Sequence of chain 1.D:
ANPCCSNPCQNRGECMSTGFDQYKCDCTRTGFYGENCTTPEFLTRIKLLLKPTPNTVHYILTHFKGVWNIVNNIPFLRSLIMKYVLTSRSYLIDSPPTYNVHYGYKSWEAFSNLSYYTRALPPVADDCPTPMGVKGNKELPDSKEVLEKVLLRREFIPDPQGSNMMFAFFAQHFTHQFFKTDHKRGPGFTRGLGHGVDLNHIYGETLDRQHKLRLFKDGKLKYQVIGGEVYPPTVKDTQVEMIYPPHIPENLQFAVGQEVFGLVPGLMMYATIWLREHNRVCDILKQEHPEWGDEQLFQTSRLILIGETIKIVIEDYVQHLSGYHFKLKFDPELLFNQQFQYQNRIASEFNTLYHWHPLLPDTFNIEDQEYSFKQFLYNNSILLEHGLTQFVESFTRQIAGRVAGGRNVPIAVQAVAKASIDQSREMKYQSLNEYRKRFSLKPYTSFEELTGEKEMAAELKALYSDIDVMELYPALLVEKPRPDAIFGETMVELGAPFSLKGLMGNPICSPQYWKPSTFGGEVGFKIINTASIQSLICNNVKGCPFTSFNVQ

Sequence of chain 1.C:
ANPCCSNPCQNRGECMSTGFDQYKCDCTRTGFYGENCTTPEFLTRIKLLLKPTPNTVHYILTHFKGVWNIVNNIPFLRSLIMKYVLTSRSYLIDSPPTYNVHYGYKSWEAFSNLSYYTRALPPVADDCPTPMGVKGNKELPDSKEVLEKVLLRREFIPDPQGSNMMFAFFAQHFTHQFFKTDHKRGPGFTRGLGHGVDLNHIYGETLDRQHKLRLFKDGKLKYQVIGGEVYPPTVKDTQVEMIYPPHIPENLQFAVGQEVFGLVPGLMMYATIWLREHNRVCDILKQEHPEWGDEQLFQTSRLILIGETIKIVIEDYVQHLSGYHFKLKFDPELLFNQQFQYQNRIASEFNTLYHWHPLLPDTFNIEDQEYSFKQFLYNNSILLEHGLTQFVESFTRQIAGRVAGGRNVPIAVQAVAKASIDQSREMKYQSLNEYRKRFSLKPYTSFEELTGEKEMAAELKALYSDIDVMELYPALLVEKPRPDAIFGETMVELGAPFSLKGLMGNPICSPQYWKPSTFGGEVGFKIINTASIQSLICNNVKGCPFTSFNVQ

Binding-site contacts:
Ligand atom C6 contacts residue LEU224 of chain 1.C at 4.5 Å (hydrophobic).
Ligand atom C2 contacts residue ARG202 of chain 1.D at 3.7 Å.
Ligand atom C8 contacts residue PHE206 of chain 1.D at 4.4 Å (hydrophobic).
Ligand atom C6 contacts residue ASP225 of chain 1.C at 4.1 Å.
Ligand atom C2 contacts residue GLU126 of chain 1.D at 4.3 Å.
Ligand atom O6 contacts residue LEU224 of chain 1.C at 4.2 Å.
Ligand atom O5 contacts residue PHE206 of chain 1.D at 4.5 Å.
Ligand atom C5 contacts residue TYR133 of chain 1.D at 4.4 Å (hydrophobic).
Ligand atom C8 contacts residue ASN130 of chain 1.D at 4.4 Å.
Ligand atom C3 contacts residue ASN130 of chain 1.D at 3.8 Å.
Ligand atom O7 contacts residue ASN130 of chain 1.D at 3.8 Å.
Ligand atom C5 contacts residue ARG202 of chain 1.D at 4.0 Å.
Ligand atom C2 contacts residue ASN130 of chain 1.D at 2.5 Å.
Ligand atom N2 contacts residue ARG202 of chain 1.D at 3.0 Å (salt-bridge).
Ligand atom C1 contacts residue SER132 of chain 1.D at 4.3 Å.
Ligand atom C1 contacts residue GLU126 of chain 1.D at 3.7 Å.
Ligand atom O6 contacts residue ASP225 of chain 1.C at 3.6 Å (salt-bridge).
Ligand atom C5 contacts residue ASN130 of chain 1.D at 3.7 Å.
Ligand atom C4 contacts residue LEU224 of chain 1.C at 4.4 Å (hydrophobic).
Ligand atom C7 contacts residue ARG202 of chain 1.D at 3.6 Å.
Ligand atom C1 contacts residue ASN130 of chain 1.D at 1.5 Å.
Ligand atom O5 contacts residue ASN130 of chain 1.D at 2.4 Å (h-bond).
Ligand atom O7 contacts residue LEU224 of chain 1.C at 4.0 Å.
Ligand atom O7 contacts residue ARG202 of chain 1.D at 4.5 Å.
Ligand atom C1 contacts residue ARG202 of chain 1.D at 3.9 Å.
Ligand atom C4 contacts residue ARG202 of chain 1.D at 3.8 Å.
Ligand atom O5 contacts residue GLU126 of chain 1.D at 3.6 Å.
Ligand atom C6 contacts residue PHE206 of chain 1.D at 3.7 Å (hydrophobic).
Ligand atom C7 contacts residue ASN130 of chain 1.D at 3.5 Å.
Ligand atom C4 contacts residue ASN130 of chain 1.D at 4.2 Å.
Ligand atom O5 contacts residue TYR133 of chain 1.D at 3.6 Å.
Ligand atom O5 contacts residue LEU224 of chain 1.C at 4.4 Å.
Ligand atom N2 contacts residue ASN130 of chain 1.D at 2.9 Å (h-bond).
Ligand atom O6 contacts residue TYR133 of chain 1.D at 3.5 Å (h-bond).
Ligand atom O4 contacts residue ARG202 of chain 1.D at 3.0 Å (salt-bridge).
Ligand atom C8 contacts residue ARG202 of chain 1.D at 3.7 Å.
Ligand atom C1 contacts residue TYR133 of chain 1.D at 4.1 Å (hydrophobic).
Ligand atom C5 contacts residue PHE206 of chain 1.D at 4.0 Å (hydrophobic).
Ligand atom C6 contacts residue TYR133 of chain 1.D at 3.7 Å (hydrophobic).
Ligand atom C3 contacts residue ARG202 of chain 1.D at 4.0 Å.

The protein below binds the small molecule below.
Small molecule (SMILES): CC(=O)N[C@H]1[C@H](O[C@H]2[C@H](O)[C@@H](NC(C)=O)CO[C@@H]2CO)O[C@H](CO)[C@@H](O[C@@H]2O[C@H](CO)[C@@H](O)[C@H](O)[C@H]2NC(C)=O)[C@@H]1O